Sequence of chain 1.A:
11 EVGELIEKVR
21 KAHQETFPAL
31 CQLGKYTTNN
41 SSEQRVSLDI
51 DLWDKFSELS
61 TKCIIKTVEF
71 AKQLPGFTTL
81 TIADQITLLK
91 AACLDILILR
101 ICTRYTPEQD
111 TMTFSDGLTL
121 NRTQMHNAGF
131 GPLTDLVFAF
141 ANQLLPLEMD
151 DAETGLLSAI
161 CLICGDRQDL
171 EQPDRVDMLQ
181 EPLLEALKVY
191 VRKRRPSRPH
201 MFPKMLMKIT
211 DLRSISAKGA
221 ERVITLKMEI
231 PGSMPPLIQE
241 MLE

Binding-site contacts:
Ligand atom CAV contacts residue PHE56 of chain 1.A at 3.5 Å (hydrophobic).
Ligand atom CAH contacts residue ILE101 of chain 1.A at 3.9 Å (hydrophobic).
Ligand atom CAP contacts residue LEU226 of chain 1.A at 3.7 Å (hydrophobic).
Ligand atom OAF contacts residue ILE101 of chain 1.A at 3.8 Å.
Ligand atom CAA contacts residue PHE56 of chain 1.A at 3.6 Å (hydrophobic).
Ligand atom CAH contacts residue LEU97 of chain 1.A at 3.4 Å (hydrophobic).
Ligand atom OAF contacts residue ILE98 of chain 1.A at 3.7 Å.
Ligand atom OAF contacts residue LEU97 of chain 1.A at 3.2 Å (h-bond).
Ligand atom CAK contacts residue LEU59 of chain 1.A at 3.5 Å (hydrophobic).
Ligand atom CAR contacts residue SER115 of chain 1.A at 3.0 Å.
Ligand atom CAA contacts residue TRP53 of chain 1.A at 3.9 Å (hydrophobic).
Ligand atom OAE contacts residue SER115 of chain 1.A at 2.7 Å (h-bond).
Ligand atom CAS contacts residue LEU97 of chain 1.A at 3.7 Å (hydrophobic).
Ligand atom OAE contacts residue ARG104 of chain 1.A at 3.3 Å (salt-bridge).
Ligand atom CAC contacts residue VAL223 of chain 1.A at 3.9 Å (hydrophobic).
Ligand atom CAU contacts residue PHE114 of chain 1.A at 3.7 Å (hydrophobic).
Ligand atom CAC contacts residue LEU94 of chain 1.A at 3.6 Å (hydrophobic).
Ligand atom OAG contacts residue SER115 of chain 1.A at 2.5 Å (h-bond).
Ligand atom CAN contacts residue SER60 of chain 1.A at 3.6 Å.
Ligand atom CAM contacts residue PHE130 of chain 1.A at 3.8 Å (hydrophobic).
Ligand atom CAI contacts residue PHE114 of chain 1.A at 3.8 Å (hydrophobic).
Ligand atom CAW contacts residue LEU94 of chain 1.A at 3.9 Å (hydrophobic).
Ligand atom CAK contacts residue PHE114 of chain 1.A at 3.4 Å (hydrophobic).
Ligand atom CAN contacts residue PHE56 of chain 1.A at 3.5 Å (hydrophobic).
Ligand atom CAL contacts residue PHE56 of chain 1.A at 3.8 Å (hydrophobic).
Ligand atom OAG contacts residue PHE114 of chain 1.A at 3.6 Å.
Ligand atom CAU contacts residue CYS63 of chain 1.A at 3.9 Å (hydrophobic).
Ligand atom OAE contacts residue PHE27 of chain 1.A at 3.2 Å.
Ligand atom CAX contacts residue PHE56 of chain 1.A at 3.8 Å (hydrophobic).
Ligand atom NAQ contacts residue PHE56 of chain 1.A at 3.7 Å.
Ligand atom NAQ contacts residue SER60 of chain 1.A at 3.2 Å (h-bond).
Ligand atom CAC contacts residue GLY219 of chain 1.A at 3.6 Å.
Ligand atom CAI contacts residue SER60 of chain 1.A at 3.2 Å.
Ligand atom CAD contacts residue GLY129 of chain 1.A at 3.8 Å.
Ligand atom CAI contacts residue LEU59 of chain 1.A at 3.9 Å (hydrophobic).
Ligand atom NAQ contacts residue LEU97 of chain 1.A at 3.9 Å.
Ligand atom CAT contacts residue SER60 of chain 1.A at 3.7 Å.
Ligand atom CAL contacts residue PHE130 of chain 1.A at 3.4 Å (hydrophobic).
Ligand atom CAA contacts residue SER60 of chain 1.A at 3.8 Å.
Ligand atom CAJ contacts residue CYS63 of chain 1.A at 4.0 Å (hydrophobic).

A protein and the small-molecule ligand that binds it are described below.
Small molecule (SMILES): CC1(C)CCC(C)(C)c2cc(C(=O)Nc3ccc(C(=O)O)cc3)ccc21